A small-molecule ligand and the protein it binds are described below.
Small molecule (SMILES): CC(=O)N[C@@H]1[C@@H](O)[C@H](O)[C@@H](CO)O[C@H]1O

Binding-site contacts:
Ligand atom C1 contacts residue ASN25 of chain 1.C at 1.4 Å.
Ligand atom C8 contacts residue PHE20 of chain 1.C at 4.1 Å (hydrophobic).
Ligand atom C2 contacts residue ASN25 of chain 1.C at 2.5 Å.
Ligand atom O5 contacts residue ASN25 of chain 1.C at 2.4 Å (h-bond).
Ligand atom C5 contacts residue ASN25 of chain 1.C at 3.7 Å.
Ligand atom O7 contacts residue GLY21 of chain 1.C at 3.8 Å.
Ligand atom O7 contacts residue ASN25 of chain 1.C at 3.7 Å.
Ligand atom C4 contacts residue ASN25 of chain 1.C at 4.2 Å.
Ligand atom C7 contacts residue GLY21 of chain 1.C at 4.2 Å.
Ligand atom C8 contacts residue LEU50 of chain 1.C at 3.9 Å (hydrophobic).
Ligand atom C3 contacts residue ASN25 of chain 1.C at 3.8 Å.
Ligand atom C7 contacts residue ASN25 of chain 1.C at 3.5 Å.
Ligand atom C8 contacts residue GLY21 of chain 1.C at 4.0 Å.
Ligand atom N2 contacts residue ASN25 of chain 1.C at 3.0 Å (h-bond).

Sequence of chain 1.C:
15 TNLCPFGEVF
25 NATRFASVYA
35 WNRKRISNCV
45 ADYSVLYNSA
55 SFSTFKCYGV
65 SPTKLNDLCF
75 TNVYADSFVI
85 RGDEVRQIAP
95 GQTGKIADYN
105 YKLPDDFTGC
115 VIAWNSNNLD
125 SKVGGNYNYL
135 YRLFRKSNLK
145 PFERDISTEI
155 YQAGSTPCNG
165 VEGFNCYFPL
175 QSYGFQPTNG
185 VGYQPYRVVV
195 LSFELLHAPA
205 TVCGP